Binding-site contacts:
Ligand atom P13 contacts residue LYS204 of chain 2.A at 3.7 Å.
Ligand atom O20 contacts residue ARG56 of chain 2.A at 2.8 Å (salt-bridge).
Ligand atom O33 contacts residue ARG110 of chain 2.A at 3.5 Å (salt-bridge).
Ligand atom O14 contacts residue SER262 of chain 2.A at 3.4 Å (h-bond).
Ligand atom C27 contacts residue ASN346 of chain 1.A at 3.5 Å.
Ligand atom P13 contacts residue THR231 of chain 2.A at 3.7 Å.
Ligand atom C28 contacts residue SF41 of chain 1.B at 3.8 Å.
Ligand atom O16 contacts residue LYS204 of chain 2.A at 3.6 Å (salt-bridge).
Ligand atom P17 contacts residue ASN145 of chain 2.A at 3.9 Å.
Ligand atom O14 contacts residue ARG260 of chain 2.A at 2.9 Å (salt-bridge).
Ligand atom C21 contacts residue SF41 of chain 1.B at 3.7 Å.
Ligand atom P17 contacts residue LYS204 of chain 2.A at 3.8 Å.
Ligand atom C28 contacts residue GLU232 of chain 2.A at 3.9 Å.
Ligand atom O18 contacts residue ARG110 of chain 2.A at 2.9 Å (salt-bridge).
Ligand atom O16 contacts residue THR231 of chain 2.A at 3.5 Å (h-bond).
Ligand atom O15 contacts residue SER262 of chain 2.A at 2.6 Å (h-bond).
Ligand atom C30 contacts residue ASN346 of chain 1.A at 3.8 Å.
Ligand atom O33 contacts residue ASN346 of chain 1.A at 2.9 Å (h-bond).
Ligand atom O20 contacts residue ARG110 of chain 2.A at 2.7 Å (salt-bridge).
Ligand atom O29 contacts residue ARG260 of chain 2.A at 3.2 Å (salt-bridge).
Ligand atom O15 contacts residue THR231 of chain 2.A at 2.7 Å (h-bond).
Ligand atom O14 contacts residue ARG56 of chain 2.A at 2.8 Å (salt-bridge).
Ligand atom C21 contacts residue ASP87 of chain 2.A at 3.6 Å.
Ligand atom C31 contacts residue ASP87 of chain 2.A at 3.9 Å.
Ligand atom P17 contacts residue ARG110 of chain 2.A at 3.6 Å.
Ligand atom O14 contacts residue LYS204 of chain 2.A at 3.0 Å (salt-bridge).
Ligand atom O33 contacts residue HIS89 of chain 2.A at 3.8 Å.
Ligand atom P13 contacts residue SER262 of chain 2.A at 3.4 Å.
Ligand atom P13 contacts residue ARG260 of chain 2.A at 3.5 Å.
Ligand atom O19 contacts residue ARG141 of chain 2.A at 2.8 Å (salt-bridge).
Ligand atom O33 contacts residue ASN145 of chain 2.A at 3.9 Å.
Ligand atom C27 contacts residue SF41 of chain 1.B at 3.7 Å.
Ligand atom O19 contacts residue LYS204 of chain 2.A at 2.8 Å (salt-bridge).
Ligand atom C31 contacts residue ARG110 of chain 2.A at 3.5 Å.
Ligand atom O19 contacts residue ARG56 of chain 2.A at 3.8 Å.
Ligand atom C31 contacts residue HIS89 of chain 2.A at 3.5 Å.
Ligand atom C30 contacts residue SF41 of chain 1.B at 3.6 Å.
Ligand atom O16 contacts residue ASN145 of chain 2.A at 3.5 Å (h-bond).
Ligand atom C31 contacts residue ASN346 of chain 1.A at 3.5 Å.
Ligand atom O18 contacts residue ASN145 of chain 2.A at 2.9 Å (h-bond).

A small-molecule ligand and the protein it binds are described below.
Small molecule (SMILES): C/C(=C\CO[P](=O)(O)OP(=O)(O)O)CO

Sequence of chain 2.A:
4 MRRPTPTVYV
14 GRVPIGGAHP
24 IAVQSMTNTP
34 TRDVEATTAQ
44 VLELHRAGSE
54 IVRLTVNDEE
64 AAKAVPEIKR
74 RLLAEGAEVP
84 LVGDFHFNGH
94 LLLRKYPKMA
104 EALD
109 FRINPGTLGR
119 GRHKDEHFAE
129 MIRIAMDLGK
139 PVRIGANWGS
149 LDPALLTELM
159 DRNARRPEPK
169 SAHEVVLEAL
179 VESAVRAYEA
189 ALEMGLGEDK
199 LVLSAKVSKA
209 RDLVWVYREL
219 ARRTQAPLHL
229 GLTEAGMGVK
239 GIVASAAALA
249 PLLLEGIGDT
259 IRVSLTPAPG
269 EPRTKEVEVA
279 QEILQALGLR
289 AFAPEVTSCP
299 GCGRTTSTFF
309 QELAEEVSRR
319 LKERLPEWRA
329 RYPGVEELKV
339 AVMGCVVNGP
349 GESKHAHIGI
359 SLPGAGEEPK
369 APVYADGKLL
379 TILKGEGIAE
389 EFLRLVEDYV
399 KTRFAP

Sequence of chain 1.A:
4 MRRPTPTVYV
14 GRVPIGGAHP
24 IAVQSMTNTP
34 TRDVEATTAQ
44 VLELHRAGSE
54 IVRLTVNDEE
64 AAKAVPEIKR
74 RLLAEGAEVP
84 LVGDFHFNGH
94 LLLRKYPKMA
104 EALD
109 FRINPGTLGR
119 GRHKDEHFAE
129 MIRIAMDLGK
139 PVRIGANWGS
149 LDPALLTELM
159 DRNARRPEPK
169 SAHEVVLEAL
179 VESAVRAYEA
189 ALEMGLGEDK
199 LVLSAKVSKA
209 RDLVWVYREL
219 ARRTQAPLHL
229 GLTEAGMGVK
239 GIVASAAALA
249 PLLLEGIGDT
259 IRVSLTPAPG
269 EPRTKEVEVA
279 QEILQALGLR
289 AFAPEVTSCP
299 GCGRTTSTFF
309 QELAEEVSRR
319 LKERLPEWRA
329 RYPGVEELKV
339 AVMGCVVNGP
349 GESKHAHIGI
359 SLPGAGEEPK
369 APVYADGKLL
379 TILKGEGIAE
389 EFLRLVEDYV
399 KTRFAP